A protein and the small-molecule ligand that binds it are described below.
Small molecule (SMILES): O[C@@H]1[C@@H](O)[C@@H](O)CO[C@H]1O

Sequence of chain 1.A:
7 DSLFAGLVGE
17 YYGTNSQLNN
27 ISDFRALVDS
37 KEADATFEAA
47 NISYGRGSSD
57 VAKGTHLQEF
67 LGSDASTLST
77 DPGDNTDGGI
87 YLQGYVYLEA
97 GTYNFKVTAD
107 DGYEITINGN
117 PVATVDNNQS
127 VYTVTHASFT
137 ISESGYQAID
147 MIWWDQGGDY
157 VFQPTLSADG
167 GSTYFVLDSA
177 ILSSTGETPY

Binding-site contacts:
Ligand atom C1 contacts residue GLN125 of chain 1.A at 3.7 Å.
Ligand atom C2 contacts residue GLY154 of chain 1.A at 4.4 Å.
Ligand atom C1 contacts residue GLY153 of chain 1.A at 3.9 Å.
Ligand atom C1 contacts residue ASP107 of chain 1.A at 3.4 Å.
Ligand atom O3 contacts residue GLY154 of chain 1.A at 4.5 Å.
Ligand atom O5 contacts residue SER126 of chain 1.A at 4.2 Å.
Ligand atom O2 contacts residue ASP155 of chain 1.A at 2.9 Å (salt-bridge).
Ligand atom O3 contacts residue ASP155 of chain 1.A at 3.9 Å.
Ligand atom C1 contacts residue ASP106 of chain 1.A at 3.6 Å.
Ligand atom C1 contacts residue CA1 of chain 1.B at 3.3 Å.
Ligand atom C3 contacts residue ASP155 of chain 1.A at 4.5 Å.
Ligand atom O2 contacts residue ASP106 of chain 1.A at 2.6 Å (salt-bridge).
Ligand atom C2 contacts residue ASP155 of chain 1.A at 3.9 Å.
Ligand atom O1 contacts residue GLN125 of chain 1.A at 4.1 Å.
Ligand atom C2 contacts residue CA1 of chain 1.B at 3.3 Å.
Ligand atom C2 contacts residue GLY153 of chain 1.A at 3.5 Å.
Ligand atom C4 contacts residue SER126 of chain 1.A at 3.4 Å.
Ligand atom O2 contacts residue GLY154 of chain 1.A at 3.7 Å.
Ligand atom O2 contacts residue GLY153 of chain 1.A at 3.2 Å (h-bond).
Ligand atom O2 contacts residue CA1 of chain 1.B at 2.5 Å.
Ligand atom C1 contacts residue GLN152 of chain 1.A at 4.1 Å.
Ligand atom O1 contacts residue GLN152 of chain 1.A at 3.3 Å (h-bond).
Ligand atom C5 contacts residue GLN125 of chain 1.A at 4.4 Å.
Ligand atom O5 contacts residue GLN152 of chain 1.A at 3.9 Å.
Ligand atom C1 contacts residue SER126 of chain 1.A at 4.1 Å.
Ligand atom C2 contacts residue ASP106 of chain 1.A at 3.4 Å.
Ligand atom O1 contacts residue ASP151 of chain 1.A at 4.5 Å.
Ligand atom O1 contacts residue ASP106 of chain 1.A at 3.3 Å (salt-bridge).
Ligand atom O5 contacts residue GLN125 of chain 1.A at 4.3 Å.
Ligand atom C3 contacts residue SER126 of chain 1.A at 3.6 Å.
Ligand atom O5 contacts residue ASP107 of chain 1.A at 4.0 Å.
Ligand atom O3 contacts residue ASP106 of chain 1.A at 4.4 Å.
Ligand atom O1 contacts residue CA1 of chain 1.B at 2.5 Å.
Ligand atom C3 contacts residue ASP106 of chain 1.A at 3.8 Å.
Ligand atom C5 contacts residue SER126 of chain 1.A at 3.3 Å.
Ligand atom O1 contacts residue ASP107 of chain 1.A at 2.6 Å (salt-bridge).
Ligand atom O1 contacts residue GLY153 of chain 1.A at 3.2 Å (h-bond).
Ligand atom C2 contacts residue GLN152 of chain 1.A at 4.4 Å.